Sequence of chain 1.A:
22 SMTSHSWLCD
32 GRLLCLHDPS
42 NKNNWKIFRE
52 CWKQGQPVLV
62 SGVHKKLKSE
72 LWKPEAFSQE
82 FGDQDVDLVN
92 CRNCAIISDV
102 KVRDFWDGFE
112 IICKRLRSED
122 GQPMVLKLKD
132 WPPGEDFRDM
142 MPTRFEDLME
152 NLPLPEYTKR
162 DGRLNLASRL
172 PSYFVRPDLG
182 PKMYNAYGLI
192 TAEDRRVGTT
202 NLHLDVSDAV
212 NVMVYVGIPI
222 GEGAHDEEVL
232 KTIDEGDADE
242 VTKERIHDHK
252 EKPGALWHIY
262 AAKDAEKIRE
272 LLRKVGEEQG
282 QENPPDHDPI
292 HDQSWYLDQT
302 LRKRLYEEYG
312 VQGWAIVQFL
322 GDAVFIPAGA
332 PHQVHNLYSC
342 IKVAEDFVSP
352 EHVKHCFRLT

This protein binds this small molecule.
Small molecule (SMILES): CS(=O)(=O)NCCc1ccc(F)cc1

Binding-site contacts:
Ligand atom C3 contacts residue ARG33 of chain 1.A at 4.0 Å.
Ligand atom C8 contacts residue GLN313 of chain 1.A at 3.6 Å.
Ligand atom O1 contacts residue CYS30 of chain 1.A at 3.6 Å.
Ligand atom C2 contacts residue CYS30 of chain 1.A at 3.4 Å (hydrophobic).
Ligand atom O1 contacts residue GLY314 of chain 1.A at 3.8 Å.
Ligand atom C8 contacts residue ARG33 of chain 1.A at 4.0 Å.
Ligand atom C6 contacts residue GLN313 of chain 1.A at 4.0 Å.
Ligand atom C4 contacts residue TRP315 of chain 1.A at 3.5 Å (hydrophobic).
Ligand atom C3 contacts residue GLN313 of chain 1.A at 3.9 Å.
Ligand atom C7 contacts residue GLN313 of chain 1.A at 3.6 Å.
Ligand atom C contacts residue GLN313 of chain 1.A at 4.0 Å.
Ligand atom C5 contacts residue ARG33 of chain 1.A at 4.2 Å.
Ligand atom O contacts residue CYS30 of chain 1.A at 3.7 Å.
Ligand atom O contacts residue ASP31 of chain 1.A at 3.7 Å.
Ligand atom O contacts residue ASP238 of chain 1.A at 3.8 Å.
Ligand atom C3 contacts residue GLY314 of chain 1.A at 4.1 Å.
Ligand atom N contacts residue GLY314 of chain 1.A at 4.3 Å.
Ligand atom S contacts residue ASP31 of chain 1.A at 4.0 Å.
Ligand atom C2 contacts residue ARG33 of chain 1.A at 3.9 Å.
Ligand atom C7 contacts residue ARG33 of chain 1.A at 3.5 Å.
Ligand atom O1 contacts residue TRP315 of chain 1.A at 3.6 Å.
Ligand atom C2 contacts residue GLY314 of chain 1.A at 4.2 Å.
Ligand atom S contacts residue ASP238 of chain 1.A at 4.1 Å.
Ligand atom C5 contacts residue GLY314 of chain 1.A at 4.1 Å.
Ligand atom O contacts residue ASP240 of chain 1.A at 3.6 Å.
Ligand atom C5 contacts residue TRP315 of chain 1.A at 3.8 Å (hydrophobic).
Ligand atom S contacts residue CYS30 of chain 1.A at 4.1 Å.
Ligand atom N contacts residue CYS30 of chain 1.A at 3.7 Å.
Ligand atom C1 contacts residue CYS30 of chain 1.A at 4.2 Å (hydrophobic).
Ligand atom F contacts residue ARG33 of chain 1.A at 3.6 Å.
Ligand atom O1 contacts residue ALA316 of chain 1.A at 3.0 Å (h-bond).
Ligand atom C1 contacts residue GLN313 of chain 1.A at 4.0 Å.
Ligand atom C contacts residue GLY314 of chain 1.A at 3.9 Å.
Ligand atom C1 contacts residue ASP31 of chain 1.A at 3.9 Å.
Ligand atom N contacts residue ASP31 of chain 1.A at 3.1 Å (salt-bridge).
Ligand atom C6 contacts residue ARG33 of chain 1.A at 3.5 Å.
Ligand atom F contacts residue GLN313 of chain 1.A at 3.8 Å.
Ligand atom C4 contacts residue GLY314 of chain 1.A at 3.8 Å.
Ligand atom C1 contacts residue GLY314 of chain 1.A at 3.3 Å.
Ligand atom C contacts residue ASP238 of chain 1.A at 3.2 Å.